Binding-site contacts:
Ligand atom C8 contacts residue ASN301 of chain 1.A at 3.6 Å.
Ligand atom C4 contacts residue ASN265 of chain 1.A at 4.2 Å.
Ligand atom O4 contacts residue GLN263 of chain 1.A at 4.1 Å.
Ligand atom C4 contacts residue GLN263 of chain 1.A at 4.1 Å.
Ligand atom C6 contacts residue ARG412 of chain 1.A at 4.3 Å.
Ligand atom O5 contacts residue VAL414 of chain 1.A at 4.4 Å.
Ligand atom O5 contacts residue GLN263 of chain 1.A at 3.9 Å.
Ligand atom C1 contacts residue ARG412 of chain 1.A at 4.1 Å.
Ligand atom C8 contacts residue GLN263 of chain 1.A at 4.4 Å.
Ligand atom C8 contacts residue ASN265 of chain 1.A at 4.3 Å.
Ligand atom C7 contacts residue ASN301 of chain 1.A at 4.3 Å.
Ligand atom O5 contacts residue ASN265 of chain 1.A at 2.3 Å (h-bond).
Ligand atom C2 contacts residue GLN263 of chain 1.A at 4.3 Å.
Ligand atom C8 contacts residue SER381 of chain 1.A at 4.4 Å.
Ligand atom O7 contacts residue NAG1 of chain 1.T at 3.8 Å.
Ligand atom C5 contacts residue GLN263 of chain 1.A at 3.5 Å.
Ligand atom C5 contacts residue ASN265 of chain 1.A at 3.6 Å.
Ligand atom C1 contacts residue ASN265 of chain 1.A at 1.4 Å.
Ligand atom O6 contacts residue VAL414 of chain 1.A at 3.9 Å.
Ligand atom O7 contacts residue ASN265 of chain 1.A at 3.0 Å (h-bond).
Ligand atom O5 contacts residue ARG412 of chain 1.A at 3.4 Å (salt-bridge).
Ligand atom N2 contacts residue ASN265 of chain 1.A at 2.9 Å (h-bond).
Ligand atom C8 contacts residue SER303 of chain 1.A at 3.5 Å.
Ligand atom C2 contacts residue ASN265 of chain 1.A at 2.4 Å.
Ligand atom O6 contacts residue ARG412 of chain 1.A at 3.9 Å.
Ligand atom C3 contacts residue ASN265 of chain 1.A at 3.8 Å.
Ligand atom O6 contacts residue GLN263 of chain 1.A at 4.4 Å.
Ligand atom C7 contacts residue ASN265 of chain 1.A at 3.1 Å.
Ligand atom C8 contacts residue VAL302 of chain 1.A at 4.2 Å (hydrophobic).
Ligand atom C1 contacts residue GLN263 of chain 1.A at 3.7 Å.
Ligand atom C3 contacts residue GLN263 of chain 1.A at 3.9 Å.
Ligand atom O7 contacts residue ASN301 of chain 1.A at 3.9 Å.

Sequence of chain 1.A:
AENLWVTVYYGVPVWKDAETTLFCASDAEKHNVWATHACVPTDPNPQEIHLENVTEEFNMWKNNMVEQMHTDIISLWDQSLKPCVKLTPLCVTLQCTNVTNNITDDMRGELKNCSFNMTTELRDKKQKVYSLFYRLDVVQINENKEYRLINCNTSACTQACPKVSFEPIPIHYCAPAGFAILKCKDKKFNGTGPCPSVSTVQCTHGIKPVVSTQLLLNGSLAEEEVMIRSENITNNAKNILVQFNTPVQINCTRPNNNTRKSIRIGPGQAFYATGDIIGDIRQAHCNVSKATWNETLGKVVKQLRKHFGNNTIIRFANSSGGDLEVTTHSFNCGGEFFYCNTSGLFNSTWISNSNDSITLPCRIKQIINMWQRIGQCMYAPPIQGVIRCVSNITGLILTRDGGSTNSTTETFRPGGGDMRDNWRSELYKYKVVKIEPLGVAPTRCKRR

This small molecule binds to this protein.
Small molecule (SMILES): CC(=O)N[C@H]1[C@H](O[C@H]2[C@H](O)[C@@H](NC(C)=O)CO[C@@H]2CO)O[C@H](CO)[C@@H](O[C@@H]2O[C@H](CO)[C@@H](O)[C@H](O)[C@@H]2O)[C@@H]1O